Sequence of chain 2.F:
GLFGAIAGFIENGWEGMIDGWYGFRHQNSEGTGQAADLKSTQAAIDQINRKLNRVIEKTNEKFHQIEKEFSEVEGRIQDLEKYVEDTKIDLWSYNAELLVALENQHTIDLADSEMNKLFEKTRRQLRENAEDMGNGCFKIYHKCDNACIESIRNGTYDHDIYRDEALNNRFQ

Binding-site contacts:
Ligand atom C5 contacts residue ASN298 of chain 2.E at 3.9 Å.
Ligand atom O6 contacts residue ASN298 of chain 2.E at 3.0 Å (h-bond).
Ligand atom C3 contacts residue ASN285 of chain 2.E at 3.8 Å.
Ligand atom O6 contacts residue GLU69 of chain 2.F at 2.9 Å (salt-bridge).
Ligand atom C1 contacts residue ASN285 of chain 2.E at 1.5 Å.
Ligand atom C2 contacts residue ASN285 of chain 2.E at 2.4 Å.
Ligand atom C7 contacts residue ASN285 of chain 2.E at 2.8 Å.
Ligand atom C5 contacts residue ASN285 of chain 2.E at 3.7 Å.
Ligand atom N2 contacts residue VAL297 of chain 2.E at 3.6 Å (h-bond).
Ligand atom N2 contacts residue ASN285 of chain 2.E at 2.9 Å (h-bond).
Ligand atom O5 contacts residue ASN298 of chain 2.E at 3.5 Å (h-bond).
Ligand atom C8 contacts residue ASN285 of chain 2.E at 3.4 Å.
Ligand atom C7 contacts residue VAL297 of chain 2.E at 3.8 Å (hydrophobic).
Ligand atom C8 contacts residue ASN296 of chain 2.E at 4.3 Å.
Ligand atom C6 contacts residue ASN298 of chain 2.E at 4.0 Å.
Ligand atom C1 contacts residue ASN298 of chain 2.E at 4.1 Å.
Ligand atom C6 contacts residue GLU69 of chain 2.F at 3.7 Å.
Ligand atom O5 contacts residue ASN285 of chain 2.E at 2.4 Å (h-bond).
Ligand atom O7 contacts residue ASN285 of chain 2.E at 3.0 Å (h-bond).
Ligand atom C8 contacts residue VAL297 of chain 2.E at 3.0 Å (hydrophobic).
Ligand atom C4 contacts residue ASN285 of chain 2.E at 4.2 Å.
Ligand atom C1 contacts residue VAL297 of chain 2.E at 3.6 Å (hydrophobic).
Ligand atom C2 contacts residue VAL297 of chain 2.E at 4.2 Å (hydrophobic).

Sequence of chain 2.E:
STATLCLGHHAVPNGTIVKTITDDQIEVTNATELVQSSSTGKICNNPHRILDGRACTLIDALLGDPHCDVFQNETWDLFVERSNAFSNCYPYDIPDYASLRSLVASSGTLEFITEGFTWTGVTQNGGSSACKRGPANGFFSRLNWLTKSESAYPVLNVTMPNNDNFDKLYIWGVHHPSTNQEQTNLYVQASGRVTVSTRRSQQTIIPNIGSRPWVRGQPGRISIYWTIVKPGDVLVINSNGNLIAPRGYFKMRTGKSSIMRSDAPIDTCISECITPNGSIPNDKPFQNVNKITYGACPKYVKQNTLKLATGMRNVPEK

This protein binds this small molecule.
Small molecule (SMILES): CC(=O)N[C@@H]1[C@@H](O)[C@H](O)[C@@H](CO)O[C@H]1O